Sequence of chain 1.A:
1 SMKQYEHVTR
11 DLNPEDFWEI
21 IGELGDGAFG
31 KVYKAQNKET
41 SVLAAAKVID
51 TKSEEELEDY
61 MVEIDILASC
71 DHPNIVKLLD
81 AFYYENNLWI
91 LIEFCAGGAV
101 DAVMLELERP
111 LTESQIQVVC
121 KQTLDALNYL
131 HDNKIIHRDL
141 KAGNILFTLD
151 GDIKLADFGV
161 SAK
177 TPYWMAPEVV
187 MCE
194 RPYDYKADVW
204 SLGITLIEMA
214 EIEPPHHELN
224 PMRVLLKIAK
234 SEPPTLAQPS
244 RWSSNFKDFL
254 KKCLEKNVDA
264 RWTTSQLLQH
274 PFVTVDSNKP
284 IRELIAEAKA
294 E

Binding-site contacts:
Ligand atom CAT contacts residue ALA45 of chain 1.A at 3.9 Å (hydrophobic).
Ligand atom CAW contacts residue ILE90 of chain 1.A at 3.8 Å (hydrophobic).
Ligand atom CAP contacts residue LYS47 of chain 1.A at 3.9 Å.
Ligand atom CAI contacts residue ALA99 of chain 1.A at 3.8 Å (hydrophobic).
Ligand atom CAO contacts residue ILE92 of chain 1.A at 3.7 Å (hydrophobic).
Ligand atom CAA contacts residue LEU24 of chain 1.A at 3.9 Å (hydrophobic).
Ligand atom CAS contacts residue ILE92 of chain 1.A at 3.8 Å (hydrophobic).
Ligand atom NAC contacts residue PHE94 of chain 1.A at 3.7 Å.
Ligand atom NAC contacts residue CYS95 of chain 1.A at 2.8 Å (h-bond).
Ligand atom OAV contacts residue ILE92 of chain 1.A at 3.6 Å.
Ligand atom CAD contacts residue ALA45 of chain 1.A at 3.3 Å (hydrophobic).
Ligand atom CAE contacts residue LEU146 of chain 1.A at 3.6 Å (hydrophobic).
Ligand atom CAE contacts residue ALA45 of chain 1.A at 3.6 Å (hydrophobic).
Ligand atom CAU contacts residue ILE92 of chain 1.A at 3.6 Å (hydrophobic).
Ligand atom CAT contacts residue ILE92 of chain 1.A at 3.7 Å (hydrophobic).
Ligand atom CAR contacts residue ILE92 of chain 1.A at 3.8 Å (hydrophobic).
Ligand atom CAP contacts residue ILE92 of chain 1.A at 3.6 Å (hydrophobic).
Ligand atom CAR contacts residue LYS47 of chain 1.A at 3.9 Å.
Ligand atom NAC contacts residue ALA45 of chain 1.A at 3.6 Å.
Ligand atom CAW contacts residue LEU67 of chain 1.A at 3.9 Å (hydrophobic).
Ligand atom CAU contacts residue ALA45 of chain 1.A at 3.8 Å (hydrophobic).
Ligand atom CAW contacts residue ILE92 of chain 1.A at 3.7 Å (hydrophobic).
Ligand atom NAJ contacts residue PHE29 of chain 1.A at 3.6 Å.
Ligand atom CAT contacts residue ILE90 of chain 1.A at 3.4 Å (hydrophobic).
Ligand atom CAR contacts residue ASP157 of chain 1.A at 3.2 Å.
Ligand atom CAO contacts residue ASP157 of chain 1.A at 3.9 Å.
Ligand atom CAD contacts residue GLU93 of chain 1.A at 3.8 Å.
Ligand atom CAW contacts residue ASP157 of chain 1.A at 3.6 Å.
Ligand atom CAU contacts residue LYS47 of chain 1.A at 3.7 Å.
Ligand atom CAN contacts residue LYS47 of chain 1.A at 3.9 Å.
Ligand atom CAB contacts residue PHE94 of chain 1.A at 3.7 Å (hydrophobic).
Ligand atom NAH contacts residue PHE29 of chain 1.A at 3.6 Å.
Ligand atom CAN contacts residue ASP157 of chain 1.A at 3.8 Å.
Ligand atom CAB contacts residue CYS95 of chain 1.A at 3.2 Å (hydrophobic).
Ligand atom CAD contacts residue LEU146 of chain 1.A at 3.8 Å (hydrophobic).
Ligand atom CAT contacts residue LYS47 of chain 1.A at 3.5 Å.
Ligand atom CAI contacts residue PHE29 of chain 1.A at 3.2 Å (hydrophobic).
Ligand atom CAO contacts residue LYS47 of chain 1.A at 3.6 Å.
Ligand atom OAV contacts residue ILE90 of chain 1.A at 3.4 Å.
Ligand atom CAD contacts residue CYS95 of chain 1.A at 3.7 Å (hydrophobic).

This small molecule binds to this protein.
Small molecule (SMILES): COc1ccc2cc(-c3nc[nH]c3-c3ccncc3)ccc2c1